Sequence of chain 1.D:
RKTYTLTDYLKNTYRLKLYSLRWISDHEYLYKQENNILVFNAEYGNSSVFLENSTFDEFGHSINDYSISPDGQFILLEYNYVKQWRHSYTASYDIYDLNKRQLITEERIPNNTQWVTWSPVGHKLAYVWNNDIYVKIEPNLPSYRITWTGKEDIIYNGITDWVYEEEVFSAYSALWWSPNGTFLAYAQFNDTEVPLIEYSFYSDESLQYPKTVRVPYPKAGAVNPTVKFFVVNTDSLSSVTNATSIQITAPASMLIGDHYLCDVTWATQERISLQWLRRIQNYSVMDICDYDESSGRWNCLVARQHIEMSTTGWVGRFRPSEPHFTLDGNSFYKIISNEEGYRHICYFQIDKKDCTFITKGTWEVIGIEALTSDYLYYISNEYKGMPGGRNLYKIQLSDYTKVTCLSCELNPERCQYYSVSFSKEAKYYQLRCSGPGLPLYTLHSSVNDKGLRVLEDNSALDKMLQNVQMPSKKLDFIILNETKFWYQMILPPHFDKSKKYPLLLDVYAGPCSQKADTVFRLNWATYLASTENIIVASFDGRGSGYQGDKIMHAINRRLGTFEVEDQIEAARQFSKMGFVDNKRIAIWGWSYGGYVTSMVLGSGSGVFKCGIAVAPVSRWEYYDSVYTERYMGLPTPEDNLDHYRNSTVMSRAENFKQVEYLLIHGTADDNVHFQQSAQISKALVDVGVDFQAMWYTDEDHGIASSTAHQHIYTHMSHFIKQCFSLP

The protein below binds the small molecule below.
Small molecule (SMILES): CC(=O)N[C@@H]1[C@@H](O)[C@H](O)[C@@H](CO)O[C@H]1O

Binding-site contacts:
Ligand atom C2 contacts residue ASN124 of chain 1.D at 2.8 Å.
Ligand atom O7 contacts residue ARG121 of chain 1.D at 4.0 Å.
Ligand atom N2 contacts residue ASN124 of chain 1.D at 3.6 Å.
Ligand atom C6 contacts residue ASN124 of chain 1.D at 3.8 Å.
Ligand atom C7 contacts residue ASN124 of chain 1.D at 4.1 Å.
Ligand atom C8 contacts residue ASN124 of chain 1.D at 4.5 Å.
Ligand atom C1 contacts residue ASN124 of chain 1.D at 1.4 Å.
Ligand atom C4 contacts residue ASN124 of chain 1.D at 3.9 Å.
Ligand atom C5 contacts residue ASN124 of chain 1.D at 2.9 Å.
Ligand atom O7 contacts residue ILE122 of chain 1.D at 4.2 Å.
Ligand atom C3 contacts residue ASN124 of chain 1.D at 3.8 Å.
Ligand atom O6 contacts residue ASN124 of chain 1.D at 4.2 Å.
Ligand atom O5 contacts residue ASN124 of chain 1.D at 1.5 Å (h-bond).
Ligand atom C8 contacts residue PRO123 of chain 1.D at 4.0 Å (hydrophobic).
Ligand atom O7 contacts residue ASN124 of chain 1.D at 4.1 Å.